Sequence of chain 1.B:
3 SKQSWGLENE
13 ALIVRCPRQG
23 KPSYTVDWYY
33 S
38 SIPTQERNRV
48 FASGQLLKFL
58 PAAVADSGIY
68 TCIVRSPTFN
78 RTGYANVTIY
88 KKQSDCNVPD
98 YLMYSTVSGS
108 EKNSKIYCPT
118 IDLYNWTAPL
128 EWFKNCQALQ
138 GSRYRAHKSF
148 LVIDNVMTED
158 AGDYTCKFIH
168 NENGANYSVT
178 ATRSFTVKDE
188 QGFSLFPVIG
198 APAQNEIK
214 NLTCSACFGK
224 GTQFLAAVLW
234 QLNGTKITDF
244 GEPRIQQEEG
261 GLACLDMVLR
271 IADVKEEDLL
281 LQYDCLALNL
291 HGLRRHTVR

This small molecule binds to this protein.
Small molecule (SMILES): CC(=O)N[C@@H]1[C@@H](O)[C@H](O)[C@@H](CO)O[C@H]1O

Binding-site contacts:
Ligand atom O5 contacts residue ASN77 of chain 1.B at 2.2 Å (h-bond).
Ligand atom C6 contacts residue ASN77 of chain 1.B at 3.5 Å.
Ligand atom N2 contacts residue ARG72 of chain 1.B at 3.5 Å (salt-bridge).
Ligand atom C1 contacts residue ASN77 of chain 1.B at 1.4 Å.
Ligand atom C4 contacts residue ASN77 of chain 1.B at 4.1 Å.
Ligand atom C2 contacts residue ARG72 of chain 1.B at 4.2 Å.
Ligand atom O6 contacts residue ASN77 of chain 1.B at 3.5 Å (h-bond).
Ligand atom C2 contacts residue ASN77 of chain 1.B at 2.6 Å.
Ligand atom O6 contacts residue PRO74 of chain 1.B at 3.7 Å.
Ligand atom C3 contacts residue ASN77 of chain 1.B at 3.9 Å.
Ligand atom O7 contacts residue ARG72 of chain 1.B at 3.5 Å (salt-bridge).
Ligand atom N2 contacts residue ASN77 of chain 1.B at 3.4 Å (h-bond).
Ligand atom C5 contacts residue ASN77 of chain 1.B at 3.1 Å.
Ligand atom C7 contacts residue ARG72 of chain 1.B at 3.7 Å.
Ligand atom C1 contacts residue ARG72 of chain 1.B at 4.4 Å.